The small molecule below binds the protein below.
Small molecule (SMILES): O=P(O)(O)O[C@@H]1[C@H](O)[C@H](O)[C@@H](OP(=O)(O)O)[C@H](OP(=O)(O)O)[C@H]1O

Sequence of chain 1.D:
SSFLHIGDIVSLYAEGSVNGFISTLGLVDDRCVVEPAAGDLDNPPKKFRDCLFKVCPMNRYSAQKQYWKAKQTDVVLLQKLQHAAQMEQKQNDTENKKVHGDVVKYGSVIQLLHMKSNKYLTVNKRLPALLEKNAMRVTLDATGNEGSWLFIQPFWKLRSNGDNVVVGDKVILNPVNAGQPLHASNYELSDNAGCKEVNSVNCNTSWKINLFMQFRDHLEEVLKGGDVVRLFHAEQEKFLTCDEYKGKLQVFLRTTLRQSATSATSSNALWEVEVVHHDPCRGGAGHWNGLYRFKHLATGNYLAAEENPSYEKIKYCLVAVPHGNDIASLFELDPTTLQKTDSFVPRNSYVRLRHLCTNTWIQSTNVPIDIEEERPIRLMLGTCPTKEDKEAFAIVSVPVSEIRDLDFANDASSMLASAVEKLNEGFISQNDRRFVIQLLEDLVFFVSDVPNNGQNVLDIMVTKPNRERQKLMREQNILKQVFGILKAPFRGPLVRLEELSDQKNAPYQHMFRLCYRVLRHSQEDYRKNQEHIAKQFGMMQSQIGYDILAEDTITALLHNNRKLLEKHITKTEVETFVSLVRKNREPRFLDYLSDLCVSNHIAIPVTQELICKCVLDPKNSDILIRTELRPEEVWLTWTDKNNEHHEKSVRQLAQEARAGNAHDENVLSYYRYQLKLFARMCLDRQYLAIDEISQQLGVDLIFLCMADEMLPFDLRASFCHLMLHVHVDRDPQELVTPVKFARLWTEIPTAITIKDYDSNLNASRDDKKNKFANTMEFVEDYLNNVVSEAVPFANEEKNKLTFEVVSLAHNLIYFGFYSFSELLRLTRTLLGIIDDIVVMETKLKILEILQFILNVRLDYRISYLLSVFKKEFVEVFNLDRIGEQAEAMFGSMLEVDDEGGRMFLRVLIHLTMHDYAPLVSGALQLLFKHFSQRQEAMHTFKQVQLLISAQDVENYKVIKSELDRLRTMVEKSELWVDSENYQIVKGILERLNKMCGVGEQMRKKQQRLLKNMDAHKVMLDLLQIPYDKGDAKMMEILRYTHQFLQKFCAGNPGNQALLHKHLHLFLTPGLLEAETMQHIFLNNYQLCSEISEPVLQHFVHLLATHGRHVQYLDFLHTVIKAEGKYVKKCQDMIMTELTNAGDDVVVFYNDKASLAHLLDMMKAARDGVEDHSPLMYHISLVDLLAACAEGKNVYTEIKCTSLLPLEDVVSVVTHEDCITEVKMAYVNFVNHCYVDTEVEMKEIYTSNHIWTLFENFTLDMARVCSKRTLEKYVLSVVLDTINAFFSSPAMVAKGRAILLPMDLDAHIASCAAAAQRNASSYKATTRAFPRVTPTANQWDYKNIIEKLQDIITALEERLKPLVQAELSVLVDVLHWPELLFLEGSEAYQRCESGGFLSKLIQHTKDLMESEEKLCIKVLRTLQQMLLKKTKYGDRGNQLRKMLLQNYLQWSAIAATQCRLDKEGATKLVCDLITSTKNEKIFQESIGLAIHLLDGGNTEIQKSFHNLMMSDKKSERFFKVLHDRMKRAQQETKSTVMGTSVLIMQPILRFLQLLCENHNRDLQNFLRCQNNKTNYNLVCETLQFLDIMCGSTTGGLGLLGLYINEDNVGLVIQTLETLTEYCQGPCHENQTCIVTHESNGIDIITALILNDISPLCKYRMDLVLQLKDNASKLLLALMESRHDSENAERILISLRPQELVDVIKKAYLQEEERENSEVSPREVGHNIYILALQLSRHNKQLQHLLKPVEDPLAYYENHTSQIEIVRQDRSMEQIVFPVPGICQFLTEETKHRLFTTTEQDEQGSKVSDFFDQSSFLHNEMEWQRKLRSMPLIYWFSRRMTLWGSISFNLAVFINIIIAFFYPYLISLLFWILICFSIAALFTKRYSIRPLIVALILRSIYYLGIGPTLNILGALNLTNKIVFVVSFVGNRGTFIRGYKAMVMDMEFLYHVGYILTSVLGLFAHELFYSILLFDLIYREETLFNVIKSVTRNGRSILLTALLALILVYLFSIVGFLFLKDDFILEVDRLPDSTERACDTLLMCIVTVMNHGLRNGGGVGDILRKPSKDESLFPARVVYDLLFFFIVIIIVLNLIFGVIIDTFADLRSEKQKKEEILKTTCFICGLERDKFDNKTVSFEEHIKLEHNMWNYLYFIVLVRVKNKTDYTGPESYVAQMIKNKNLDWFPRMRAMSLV

Binding-site contacts:
Ligand atom C3 contacts residue LEU269 of chain 1.D at 4.2 Å (hydrophobic).
Ligand atom O2 contacts residue ARG270 of chain 1.D at 4.3 Å.
Ligand atom O43 contacts residue THR267 of chain 1.D at 3.8 Å.
Ligand atom O53 contacts residue TYR567 of chain 1.D at 4.0 Å.
Ligand atom O4 contacts residue ARG270 of chain 1.D at 4.2 Å.
Ligand atom O52 contacts residue TYR567 of chain 1.D at 2.6 Å (h-bond).
Ligand atom O42 contacts residue ARG266 of chain 1.D at 2.9 Å (salt-bridge).
Ligand atom P5 contacts residue TYR567 of chain 1.D at 3.9 Å.
Ligand atom O52 contacts residue ARG510 of chain 1.D at 3.7 Å.
Ligand atom O52 contacts residue LYS507 of chain 1.D at 3.2 Å (salt-bridge).
Ligand atom C5 contacts residue ARG270 of chain 1.D at 4.4 Å.
Ligand atom O43 contacts residue ARG266 of chain 1.D at 3.9 Å.
Ligand atom P5 contacts residue LYS507 of chain 1.D at 3.2 Å.
Ligand atom O42 contacts residue LYS569 of chain 1.D at 4.3 Å.
Ligand atom O51 contacts residue LYS507 of chain 1.D at 3.5 Å (salt-bridge).
Ligand atom O52 contacts residue LYS569 of chain 1.D at 3.7 Å.
Ligand atom C2 contacts residue LEU269 of chain 1.D at 3.9 Å (hydrophobic).
Ligand atom O2 contacts residue LEU269 of chain 1.D at 3.1 Å (h-bond).
Ligand atom O43 contacts residue THR268 of chain 1.D at 3.5 Å (h-bond).
Ligand atom C2 contacts residue ARG270 of chain 1.D at 3.7 Å.
Ligand atom P4 contacts residue ARG266 of chain 1.D at 4.0 Å.
Ligand atom O53 contacts residue LYS507 of chain 1.D at 2.5 Å (salt-bridge).
Ligand atom C1 contacts residue ARG270 of chain 1.D at 4.0 Å.
Ligand atom O43 contacts residue LEU269 of chain 1.D at 3.7 Å.
Ligand atom O4 contacts residue THR268 of chain 1.D at 4.3 Å.